Binding-site contacts:
Ligand atom C8 contacts residue ARG31 of chain 1.B at 3.5 Å.
Ligand atom C9 contacts residue MET28 of chain 1.B at 4.2 Å (hydrophobic).
Ligand atom C2 contacts residue LYS90 of chain 1.B at 4.4 Å.
Ligand atom N1 contacts residue LYS90 of chain 1.B at 4.2 Å.
Ligand atom C8 contacts residue LEU32 of chain 1.B at 3.6 Å (hydrophobic).
Ligand atom C7 contacts residue LYS90 of chain 1.B at 4.0 Å.
Ligand atom C4 contacts residue LEU32 of chain 1.B at 4.4 Å (hydrophobic).
Ligand atom C7 contacts residue ARG31 of chain 1.B at 3.8 Å.
Ligand atom C7 contacts residue LEU35 of chain 1.B at 3.8 Å (hydrophobic).
Ligand atom C5 contacts residue LYS90 of chain 1.B at 3.9 Å.
Ligand atom N2 contacts residue LYS90 of chain 1.B at 4.0 Å.
Ligand atom C8 contacts residue MET28 of chain 1.B at 4.4 Å (hydrophobic).
Ligand atom C4 contacts residue TYR89 of chain 1.B at 4.4 Å (hydrophobic).
Ligand atom C10 contacts residue MET28 of chain 1.B at 4.3 Å (hydrophobic).
Ligand atom C8 contacts residue LEU143 of chain 1.B at 4.2 Å (hydrophobic).
Ligand atom C4 contacts residue LYS90 of chain 1.B at 3.8 Å.
Ligand atom C6 contacts residue LEU35 of chain 1.B at 4.1 Å (hydrophobic).
Ligand atom C6 contacts residue LYS90 of chain 1.B at 3.5 Å.
Ligand atom C3 contacts residue LYS90 of chain 1.B at 4.1 Å.
Ligand atom C9 contacts residue ARG31 of chain 1.B at 4.1 Å.
Ligand atom C7 contacts residue LEU32 of chain 1.B at 3.4 Å (hydrophobic).
Ligand atom C9 contacts residue LEU32 of chain 1.B at 4.5 Å (hydrophobic).
Ligand atom N2 contacts residue GLN87 of chain 1.B at 4.5 Å.
Ligand atom C6 contacts residue LEU32 of chain 1.B at 4.0 Å (hydrophobic).

This protein binds this small molecule.
Small molecule (SMILES): Cn1ncc(-c2ccccc2)c1-n1cccc1

Sequence of chain 1.B:
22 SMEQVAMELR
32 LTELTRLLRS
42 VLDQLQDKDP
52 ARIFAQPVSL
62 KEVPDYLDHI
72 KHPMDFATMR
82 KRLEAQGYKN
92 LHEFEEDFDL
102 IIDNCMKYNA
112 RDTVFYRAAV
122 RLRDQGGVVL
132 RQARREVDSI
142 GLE